Binding-site contacts:
Ligand atom C5 contacts residue ASN358 of chain 1.A at 3.6 Å.
Ligand atom C5 contacts residue THR407 of chain 1.A at 4.4 Å.
Ligand atom O6 contacts residue SER408 of chain 1.A at 3.0 Å (h-bond).
Ligand atom C8 contacts residue THR404 of chain 1.A at 3.4 Å.
Ligand atom N2 contacts residue ASN358 of chain 1.A at 2.9 Å (h-bond).
Ligand atom C6 contacts residue SER408 of chain 1.A at 3.6 Å.
Ligand atom C3 contacts residue ASN410 of chain 1.A at 4.3 Å.
Ligand atom C3 contacts residue ASN410 of chain 1.A at 3.5 Å.
Ligand atom C3 contacts residue THR406 of chain 1.A at 3.8 Å.
Ligand atom C2 contacts residue ASN358 of chain 1.A at 2.5 Å.
Ligand atom O3 contacts residue ASN410 of chain 1.A at 3.2 Å (h-bond).
Ligand atom C4 contacts residue ASN358 of chain 1.A at 4.3 Å.
Ligand atom O5 contacts residue ASN410 of chain 1.A at 4.2 Å.
Ligand atom C2 contacts residue THR406 of chain 1.A at 3.7 Å.
Ligand atom C2 contacts residue ASN410 of chain 1.A at 4.0 Å.
Ligand atom N2 contacts residue THR406 of chain 1.A at 2.8 Å (h-bond).
Ligand atom C4 contacts residue ASN410 of chain 1.A at 4.3 Å.
Ligand atom O2 contacts residue ASN410 of chain 1.A at 2.6 Å (h-bond).
Ligand atom O6 contacts residue THR360 of chain 1.A at 4.3 Å.
Ligand atom C3 contacts residue ASN358 of chain 1.A at 3.9 Å.
Ligand atom N2 contacts residue ASN410 of chain 1.A at 4.1 Å.
Ligand atom O3 contacts residue ASN410 of chain 1.A at 3.5 Å (h-bond).
Ligand atom O7 contacts residue PHE359 of chain 1.A at 3.5 Å.
Ligand atom O7 contacts residue SER408 of chain 1.A at 4.3 Å.
Ligand atom C8 contacts residue ASN358 of chain 1.A at 3.9 Å.
Ligand atom O4 contacts residue ASN410 of chain 1.A at 3.9 Å.
Ligand atom O7 contacts residue THR360 of chain 1.A at 3.7 Å.
Ligand atom C1 contacts residue ASN358 of chain 1.A at 1.5 Å.
Ligand atom C7 contacts residue PHE359 of chain 1.A at 4.0 Å (hydrophobic).
Ligand atom C8 contacts residue SER408 of chain 1.A at 4.2 Å.
Ligand atom O7 contacts residue ASN358 of chain 1.A at 3.7 Å.
Ligand atom C8 contacts residue THR406 of chain 1.A at 3.5 Å.
Ligand atom C1 contacts residue THR407 of chain 1.A at 4.4 Å.
Ligand atom O5 contacts residue ASN358 of chain 1.A at 2.4 Å (h-bond).
Ligand atom C7 contacts residue THR406 of chain 1.A at 3.6 Å.
Ligand atom O3 contacts residue THR406 of chain 1.A at 4.1 Å.
Ligand atom C5 contacts residue SER408 of chain 1.A at 4.1 Å.
Ligand atom C7 contacts residue ASN358 of chain 1.A at 3.6 Å.
Ligand atom C1 contacts residue THR406 of chain 1.A at 4.0 Å.
Ligand atom O7 contacts residue SER409 of chain 1.A at 3.9 Å.

The small molecule below binds the protein below.
Small molecule (SMILES): CC(=O)N[C@H]1[C@H](O[C@H]2[C@H](O)[C@@H](NC(C)=O)CO[C@@H]2CO)O[C@H](CO[C@H]2O[C@H](CO)[C@@H](O)[C@H](O)[C@@H]2O)[C@@H](O[C@H]2O[C@H](CO)[C@@H](O)[C@H](O)[C@@H]2O)[C@@H]1O[C@@H]1O[C@H](CS(=O)(=O)O)[C@@H](O)[C@H](O)[C@H]1O

Sequence of chain 1.A:
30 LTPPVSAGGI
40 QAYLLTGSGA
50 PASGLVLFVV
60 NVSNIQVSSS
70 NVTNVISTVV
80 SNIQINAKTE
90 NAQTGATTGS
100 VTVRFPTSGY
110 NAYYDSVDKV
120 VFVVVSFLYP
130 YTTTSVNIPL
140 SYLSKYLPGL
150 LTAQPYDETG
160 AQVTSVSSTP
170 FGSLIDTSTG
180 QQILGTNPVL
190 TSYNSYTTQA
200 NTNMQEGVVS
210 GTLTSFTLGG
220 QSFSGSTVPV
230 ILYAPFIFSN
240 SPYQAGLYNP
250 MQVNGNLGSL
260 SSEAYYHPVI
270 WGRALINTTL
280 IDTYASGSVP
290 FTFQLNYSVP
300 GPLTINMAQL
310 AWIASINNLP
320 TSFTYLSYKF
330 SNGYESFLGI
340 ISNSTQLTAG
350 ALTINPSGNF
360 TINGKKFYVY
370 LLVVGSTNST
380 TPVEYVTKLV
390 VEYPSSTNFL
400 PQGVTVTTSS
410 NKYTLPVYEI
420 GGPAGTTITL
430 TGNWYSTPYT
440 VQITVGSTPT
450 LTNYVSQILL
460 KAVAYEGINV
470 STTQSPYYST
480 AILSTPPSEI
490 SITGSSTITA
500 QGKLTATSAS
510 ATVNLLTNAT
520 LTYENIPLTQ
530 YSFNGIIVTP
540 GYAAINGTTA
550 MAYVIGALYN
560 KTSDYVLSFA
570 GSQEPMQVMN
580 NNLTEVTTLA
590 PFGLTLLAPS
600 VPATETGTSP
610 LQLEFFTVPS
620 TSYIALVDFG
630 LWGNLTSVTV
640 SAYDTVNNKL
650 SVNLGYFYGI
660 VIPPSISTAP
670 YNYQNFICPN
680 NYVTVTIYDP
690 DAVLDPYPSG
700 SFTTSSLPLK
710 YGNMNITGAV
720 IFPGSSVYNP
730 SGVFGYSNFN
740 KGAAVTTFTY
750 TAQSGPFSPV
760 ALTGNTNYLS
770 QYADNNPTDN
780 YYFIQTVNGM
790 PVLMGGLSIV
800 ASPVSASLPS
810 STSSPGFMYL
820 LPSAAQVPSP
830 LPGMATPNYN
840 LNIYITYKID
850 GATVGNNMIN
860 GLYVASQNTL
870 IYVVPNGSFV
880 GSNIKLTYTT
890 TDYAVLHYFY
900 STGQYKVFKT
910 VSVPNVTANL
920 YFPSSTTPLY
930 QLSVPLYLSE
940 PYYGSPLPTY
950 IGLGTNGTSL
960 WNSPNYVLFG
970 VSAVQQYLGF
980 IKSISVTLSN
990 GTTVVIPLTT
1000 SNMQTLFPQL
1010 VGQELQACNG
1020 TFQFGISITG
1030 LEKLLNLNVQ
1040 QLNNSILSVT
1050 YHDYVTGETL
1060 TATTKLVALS